Binding-site contacts:
Ligand atom N24 contacts residue GLU296 of chain 1.A at 2.6 Å (salt-bridge).
Ligand atom C09 contacts residue TRP382 of chain 1.A at 3.7 Å (hydrophobic).
Ligand atom O15 contacts residue HEM1 of chain 1.C at 3.5 Å (h-bond).
Ligand atom C20 contacts residue HEM1 of chain 1.C at 3.6 Å.
Ligand atom C09 contacts residue H4B1 of chain 1.D at 3.9 Å.
Ligand atom C18 contacts residue HEM1 of chain 1.C at 3.2 Å.
Ligand atom C22 contacts residue TRP291 of chain 1.A at 3.9 Å (hydrophobic).
Ligand atom C26 contacts residue GLU296 of chain 1.A at 3.7 Å.
Ligand atom C17 contacts residue VAL271 of chain 1.A at 3.7 Å (hydrophobic).
Ligand atom C23 contacts residue TRP291 of chain 1.A at 3.8 Å (hydrophobic).
Ligand atom C05 contacts residue TYR410 of chain 1.A at 3.9 Å (hydrophobic).
Ligand atom C17 contacts residue HEM1 of chain 1.C at 3.5 Å.
Ligand atom C12 contacts residue TYR410 of chain 1.A at 3.9 Å (hydrophobic).
Ligand atom C23 contacts residue PRO269 of chain 1.A at 4.0 Å (hydrophobic).
Ligand atom N24 contacts residue HEM1 of chain 1.C at 3.8 Å.
Ligand atom C22 contacts residue HEM1 of chain 1.C at 3.1 Å.
Ligand atom C19 contacts residue HEM1 of chain 1.C at 3.0 Å.
Ligand atom C18 contacts residue VAL271 of chain 1.A at 3.5 Å (hydrophobic).
Ligand atom C23 contacts residue GLU296 of chain 1.A at 3.5 Å.
Ligand atom C27 contacts residue HEM1 of chain 1.C at 3.6 Å.
Ligand atom C10 contacts residue TYR410 of chain 1.A at 3.7 Å (hydrophobic).
Ligand atom C28 contacts residue HEM1 of chain 1.C at 3.5 Å.
Ligand atom C23 contacts residue HEM1 of chain 1.C at 3.6 Å.
Ligand atom C18 contacts residue PHE288 of chain 1.A at 3.8 Å (hydrophobic).
Ligand atom C07 contacts residue MET40 of chain 1.A at 3.4 Å (hydrophobic).
Ligand atom C26 contacts residue HEM1 of chain 1.C at 3.6 Å.
Ligand atom C19 contacts residue VAL271 of chain 1.A at 3.8 Å (hydrophobic).
Ligand atom C04 contacts residue LEU41 of chain 1.A at 3.9 Å (hydrophobic).
Ligand atom C19 contacts residue PHE288 of chain 1.A at 3.4 Å (hydrophobic).
Ligand atom C14 contacts residue HEM1 of chain 1.C at 4.0 Å.
Ligand atom C16 contacts residue HEM1 of chain 1.C at 3.7 Å.
Ligand atom C27 contacts residue GLU296 of chain 1.A at 3.8 Å.
Ligand atom C21 contacts residue HEM1 of chain 1.C at 3.2 Å.
Ligand atom C05 contacts residue LEU41 of chain 1.A at 3.6 Å (hydrophobic).
Ligand atom N24 contacts residue TRP291 of chain 1.A at 2.8 Å (h-bond).
Ligand atom N25 contacts residue HEM1 of chain 1.C at 3.8 Å.
Ligand atom N24 contacts residue TYR292 of chain 1.A at 3.5 Å.
Ligand atom N24 contacts residue PRO269 of chain 1.A at 3.6 Å.
Ligand atom C11 contacts residue TYR410 of chain 1.A at 3.5 Å (hydrophobic).
Ligand atom N25 contacts residue GLU296 of chain 1.A at 2.7 Å (salt-bridge).

Sequence of chain 1.A:
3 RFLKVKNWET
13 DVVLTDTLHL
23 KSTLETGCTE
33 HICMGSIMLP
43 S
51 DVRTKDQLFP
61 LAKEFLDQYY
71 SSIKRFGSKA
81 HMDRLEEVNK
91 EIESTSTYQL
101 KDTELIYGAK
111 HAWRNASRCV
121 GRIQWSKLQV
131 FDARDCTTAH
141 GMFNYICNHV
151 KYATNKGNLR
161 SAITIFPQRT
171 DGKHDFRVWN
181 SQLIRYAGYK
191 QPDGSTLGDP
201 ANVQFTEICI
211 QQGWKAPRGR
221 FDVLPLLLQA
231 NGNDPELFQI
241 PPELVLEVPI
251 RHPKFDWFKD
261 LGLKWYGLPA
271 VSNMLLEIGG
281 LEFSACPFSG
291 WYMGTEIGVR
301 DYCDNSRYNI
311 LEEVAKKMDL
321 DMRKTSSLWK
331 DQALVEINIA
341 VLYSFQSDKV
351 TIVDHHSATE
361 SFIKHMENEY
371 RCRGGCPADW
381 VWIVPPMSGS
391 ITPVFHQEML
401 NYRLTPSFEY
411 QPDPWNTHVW

Sequence of chain 1.B:
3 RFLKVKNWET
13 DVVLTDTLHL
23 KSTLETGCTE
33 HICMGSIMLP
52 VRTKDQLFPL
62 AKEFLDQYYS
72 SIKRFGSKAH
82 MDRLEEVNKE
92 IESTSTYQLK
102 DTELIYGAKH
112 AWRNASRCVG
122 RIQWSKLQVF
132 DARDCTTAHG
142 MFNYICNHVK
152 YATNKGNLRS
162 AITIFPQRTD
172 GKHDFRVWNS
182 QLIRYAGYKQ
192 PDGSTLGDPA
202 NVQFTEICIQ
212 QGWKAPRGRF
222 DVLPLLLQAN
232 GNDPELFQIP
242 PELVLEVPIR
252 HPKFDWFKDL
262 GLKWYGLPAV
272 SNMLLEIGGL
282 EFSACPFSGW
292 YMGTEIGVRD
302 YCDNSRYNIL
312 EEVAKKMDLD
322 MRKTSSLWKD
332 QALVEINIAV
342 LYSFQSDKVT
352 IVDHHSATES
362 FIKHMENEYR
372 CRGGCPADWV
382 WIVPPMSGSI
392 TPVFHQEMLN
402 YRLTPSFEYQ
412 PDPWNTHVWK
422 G

The protein below binds the small molecule below.
Small molecule (SMILES): Nc1cccc(CNCc2cccc(OCc3ccc4ccc(N)nc4c3)c2)n1